Sequence of chain 2.D:
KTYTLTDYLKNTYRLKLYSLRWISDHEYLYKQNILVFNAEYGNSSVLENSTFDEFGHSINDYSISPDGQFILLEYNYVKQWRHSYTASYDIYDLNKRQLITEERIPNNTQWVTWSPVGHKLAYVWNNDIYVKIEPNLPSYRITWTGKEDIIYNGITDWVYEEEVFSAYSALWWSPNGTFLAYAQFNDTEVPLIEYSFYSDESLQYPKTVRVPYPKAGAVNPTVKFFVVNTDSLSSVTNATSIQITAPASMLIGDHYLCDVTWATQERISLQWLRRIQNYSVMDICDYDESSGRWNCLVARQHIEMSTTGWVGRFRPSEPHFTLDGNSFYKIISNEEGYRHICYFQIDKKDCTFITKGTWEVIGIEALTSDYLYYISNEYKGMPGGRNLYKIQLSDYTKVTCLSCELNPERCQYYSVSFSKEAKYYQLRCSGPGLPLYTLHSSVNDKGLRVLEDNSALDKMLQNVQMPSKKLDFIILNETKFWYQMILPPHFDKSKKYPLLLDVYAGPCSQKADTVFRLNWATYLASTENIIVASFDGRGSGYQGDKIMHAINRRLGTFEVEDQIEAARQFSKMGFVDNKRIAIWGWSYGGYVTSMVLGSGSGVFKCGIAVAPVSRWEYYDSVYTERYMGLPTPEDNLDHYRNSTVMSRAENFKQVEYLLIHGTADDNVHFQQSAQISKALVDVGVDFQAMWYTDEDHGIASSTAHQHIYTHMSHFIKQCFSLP

Binding-site contacts:
Ligand atom C3 contacts residue TRP161 of chain 2.D at 4.4 Å (hydrophobic).
Ligand atom C1 contacts residue TRP161 of chain 2.D at 3.9 Å (hydrophobic).
Ligand atom O5 contacts residue TRP161 of chain 2.D at 3.8 Å.
Ligand atom C3 contacts residue ASN255 of chain 2.D at 4.0 Å.
Ligand atom O7 contacts residue TRP161 of chain 2.D at 4.1 Å.
Ligand atom O5 contacts residue ASN255 of chain 2.D at 2.4 Å (h-bond).
Ligand atom C4 contacts residue TRP161 of chain 2.D at 4.2 Å (hydrophobic).
Ligand atom C4 contacts residue ASN255 of chain 2.D at 4.3 Å.
Ligand atom C2 contacts residue ASN255 of chain 2.D at 2.7 Å.
Ligand atom C7 contacts residue ASN255 of chain 2.D at 4.1 Å.
Ligand atom O7 contacts residue ASN255 of chain 2.D at 4.4 Å.
Ligand atom C1 contacts residue ASN255 of chain 2.D at 1.4 Å.
Ligand atom N2 contacts residue ASN255 of chain 2.D at 3.0 Å (h-bond).
Ligand atom O3 contacts residue TRP161 of chain 2.D at 3.8 Å.
Ligand atom C2 contacts residue TRP161 of chain 2.D at 3.9 Å (hydrophobic).
Ligand atom C5 contacts residue ASN255 of chain 2.D at 3.5 Å.

A protein and the small-molecule ligand that binds it are described below.
Small molecule (SMILES): CC(=O)N[C@@H]1[C@@H](O)[C@H](O)[C@@H](CO)O[C@H]1O